Sequence of chain 1.A:
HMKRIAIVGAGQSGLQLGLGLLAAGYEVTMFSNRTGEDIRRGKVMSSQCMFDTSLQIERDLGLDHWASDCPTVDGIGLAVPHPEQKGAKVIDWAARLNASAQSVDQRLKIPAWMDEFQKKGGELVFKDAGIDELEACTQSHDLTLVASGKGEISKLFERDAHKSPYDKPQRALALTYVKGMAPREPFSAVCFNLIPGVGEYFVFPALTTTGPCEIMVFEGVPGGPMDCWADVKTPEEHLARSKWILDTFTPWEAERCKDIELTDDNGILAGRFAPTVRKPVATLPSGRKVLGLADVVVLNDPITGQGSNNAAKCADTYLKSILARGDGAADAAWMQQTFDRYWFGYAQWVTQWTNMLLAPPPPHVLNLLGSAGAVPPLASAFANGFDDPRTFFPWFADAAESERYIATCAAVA

This protein binds this small molecule.
Small molecule (SMILES): c1ccc2[nH]ccc2c1

Binding-site contacts:
Ligand atom C7 contacts residue THR324 of chain 1.A at 3.6 Å.
Ligand atom C7 contacts residue PHE406 of chain 1.A at 4.1 Å (hydrophobic).
Ligand atom C6 contacts residue GLY325 of chain 1.A at 3.9 Å.
Ligand atom C5 contacts residue VAL210 of chain 1.A at 3.9 Å (hydrophobic).
Ligand atom N1 contacts residue THR324 of chain 1.A at 4.1 Å.
Ligand atom C3 contacts residue VAL237 of chain 1.A at 4.1 Å (hydrophobic).
Ligand atom C8 contacts residue THR324 of chain 1.A at 3.9 Å.
Ligand atom C6 contacts residue VAL210 of chain 1.A at 4.1 Å (hydrophobic).
Ligand atom C6 contacts residue PHE212 of chain 1.A at 4.0 Å (hydrophobic).
Ligand atom C4 contacts residue GLY325 of chain 1.A at 3.9 Å.
Ligand atom C4 contacts residue PHE224 of chain 1.A at 3.8 Å (hydrophobic).
Ligand atom C6 contacts residue THR324 of chain 1.A at 4.0 Å.
Ligand atom C8 contacts residue GLY325 of chain 1.A at 3.5 Å.
Ligand atom C6 contacts residue PHE406 of chain 1.A at 4.0 Å (hydrophobic).
Ligand atom C7 contacts residue PHE212 of chain 1.A at 3.9 Å (hydrophobic).
Ligand atom C4 contacts residue CYS69 of chain 1.A at 3.7 Å (hydrophobic).
Ligand atom C3 contacts residue FAD1 of chain 1.B at 3.6 Å.
Ligand atom C7 contacts residue ILE323 of chain 1.A at 4.0 Å (hydrophobic).
Ligand atom C8 contacts residue PHE222 of chain 1.A at 3.8 Å (hydrophobic).
Ligand atom C2 contacts residue PHE222 of chain 1.A at 3.5 Å (hydrophobic).
Ligand atom C5 contacts residue PHE71 of chain 1.A at 3.9 Å (hydrophobic).
Ligand atom C3 contacts residue SER67 of chain 1.A at 3.8 Å.
Ligand atom C2 contacts residue VAL237 of chain 1.A at 4.0 Å (hydrophobic).
Ligand atom C5 contacts residue CYS69 of chain 1.A at 3.9 Å (hydrophobic).
Ligand atom C6 contacts residue PHE71 of chain 1.A at 4.0 Å (hydrophobic).
Ligand atom C5 contacts residue GLY325 of chain 1.A at 4.0 Å.
Ligand atom C3 contacts residue PRO322 of chain 1.A at 4.1 Å (hydrophobic).
Ligand atom C8 contacts residue ILE323 of chain 1.A at 3.8 Å (hydrophobic).
Ligand atom N1 contacts residue PRO322 of chain 1.A at 3.4 Å (h-bond).
Ligand atom C9 contacts residue GLY325 of chain 1.A at 3.6 Å.
Ligand atom C4 contacts residue FAD1 of chain 1.B at 3.5 Å.
Ligand atom C2 contacts residue PRO322 of chain 1.A at 3.3 Å (hydrophobic).
Ligand atom N1 contacts residue GLY325 of chain 1.A at 3.6 Å (h-bond).
Ligand atom C7 contacts residue GLY325 of chain 1.A at 3.6 Å.
Ligand atom N1 contacts residue ILE323 of chain 1.A at 3.0 Å (h-bond).
Ligand atom N1 contacts residue PHE222 of chain 1.A at 3.6 Å.
Ligand atom C3 contacts residue PHE224 of chain 1.A at 4.1 Å (hydrophobic).
Ligand atom C9 contacts residue FAD1 of chain 1.B at 3.7 Å.
Ligand atom C2 contacts residue ILE323 of chain 1.A at 4.0 Å (hydrophobic).
Ligand atom C4 contacts residue VAL210 of chain 1.A at 4.1 Å (hydrophobic).